Binding-site contacts:
Ligand atom O5 contacts residue PHE1103 of chain 1.A at 3.6 Å.
Ligand atom O6 contacts residue PHE1103 of chain 1.A at 4.5 Å.
Ligand atom C6 contacts residue PHE1103 of chain 1.A at 3.8 Å (hydrophobic).
Ligand atom O7 contacts residue ASN1098 of chain 1.A at 3.5 Å (h-bond).
Ligand atom O5 contacts residue ASN1098 of chain 1.A at 2.3 Å (h-bond).
Ligand atom C2 contacts residue THR1100 of chain 1.A at 4.0 Å.
Ligand atom C3 contacts residue THR1100 of chain 1.A at 4.3 Å.
Ligand atom N2 contacts residue THR1100 of chain 1.A at 3.0 Å (h-bond).
Ligand atom C8 contacts residue ASN1098 of chain 1.A at 3.6 Å.
Ligand atom N2 contacts residue ASN1098 of chain 1.A at 2.9 Å (h-bond).
Ligand atom C1 contacts residue ASN1098 of chain 1.A at 1.4 Å.
Ligand atom C1 contacts residue PHE1103 of chain 1.A at 4.4 Å (hydrophobic).
Ligand atom O5 contacts residue HIS1101 of chain 1.A at 3.8 Å.
Ligand atom C8 contacts residue THR1100 of chain 1.A at 3.3 Å.
Ligand atom C3 contacts residue ASN1098 of chain 1.A at 3.8 Å.
Ligand atom C2 contacts residue HIS1101 of chain 1.A at 4.1 Å.
Ligand atom C5 contacts residue PHE1103 of chain 1.A at 4.0 Å (hydrophobic).
Ligand atom C1 contacts residue THR1100 of chain 1.A at 4.1 Å.
Ligand atom C4 contacts residue HIS1101 of chain 1.A at 3.8 Å.
Ligand atom C2 contacts residue ASN1098 of chain 1.A at 2.5 Å.
Ligand atom C7 contacts residue ASN1098 of chain 1.A at 3.4 Å.
Ligand atom C3 contacts residue HIS1101 of chain 1.A at 3.6 Å.
Ligand atom C7 contacts residue THR1100 of chain 1.A at 3.6 Å.
Ligand atom C5 contacts residue HIS1101 of chain 1.A at 3.4 Å.
Ligand atom C5 contacts residue ASN1098 of chain 1.A at 3.7 Å.
Ligand atom O4 contacts residue HIS1101 of chain 1.A at 3.5 Å.
Ligand atom C1 contacts residue HIS1101 of chain 1.A at 3.5 Å.
Ligand atom C4 contacts residue ASN1098 of chain 1.A at 4.2 Å.

Sequence of chain 1.A:
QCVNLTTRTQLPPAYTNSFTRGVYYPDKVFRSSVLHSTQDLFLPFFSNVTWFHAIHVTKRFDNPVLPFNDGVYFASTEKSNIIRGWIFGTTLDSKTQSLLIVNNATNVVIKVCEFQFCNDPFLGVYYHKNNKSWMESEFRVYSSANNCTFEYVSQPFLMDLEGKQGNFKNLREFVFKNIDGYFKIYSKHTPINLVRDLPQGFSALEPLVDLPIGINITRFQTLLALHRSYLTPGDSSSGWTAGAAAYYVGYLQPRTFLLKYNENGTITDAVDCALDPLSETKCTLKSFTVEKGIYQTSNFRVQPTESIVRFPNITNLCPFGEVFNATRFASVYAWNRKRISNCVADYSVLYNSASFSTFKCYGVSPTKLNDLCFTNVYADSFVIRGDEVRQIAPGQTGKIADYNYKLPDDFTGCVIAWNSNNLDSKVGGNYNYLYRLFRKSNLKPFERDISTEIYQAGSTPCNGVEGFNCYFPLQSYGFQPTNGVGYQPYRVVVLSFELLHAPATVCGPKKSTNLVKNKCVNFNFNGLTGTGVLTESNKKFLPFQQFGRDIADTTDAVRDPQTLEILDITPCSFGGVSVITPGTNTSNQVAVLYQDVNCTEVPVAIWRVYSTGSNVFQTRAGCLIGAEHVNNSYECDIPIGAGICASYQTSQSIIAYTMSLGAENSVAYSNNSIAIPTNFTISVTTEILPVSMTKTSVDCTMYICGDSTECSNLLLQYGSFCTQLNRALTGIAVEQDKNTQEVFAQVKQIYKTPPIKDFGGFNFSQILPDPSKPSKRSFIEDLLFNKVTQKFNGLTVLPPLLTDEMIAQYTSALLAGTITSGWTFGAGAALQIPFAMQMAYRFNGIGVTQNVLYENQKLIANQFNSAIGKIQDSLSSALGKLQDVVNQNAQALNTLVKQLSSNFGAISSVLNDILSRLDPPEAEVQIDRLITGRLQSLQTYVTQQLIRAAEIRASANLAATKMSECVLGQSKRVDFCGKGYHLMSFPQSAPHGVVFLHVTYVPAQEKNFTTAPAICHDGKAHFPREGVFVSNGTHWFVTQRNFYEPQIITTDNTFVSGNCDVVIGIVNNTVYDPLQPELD

A small-molecule ligand and the protein it binds are described below.
Small molecule (SMILES): CC(=O)N[C@@H]1[C@@H](O)[C@H](O)[C@@H](CO)O[C@H]1O